Binding-site contacts:
Ligand atom C contacts residue ALA2 of chain 49.E at 4.3 Å (hydrophobic).
Ligand atom O contacts residue VAL4 of chain 49.E at 4.0 Å.
Ligand atom CG2 contacts residue ALA2 of chain 49.E at 3.9 Å (hydrophobic).
Ligand atom N contacts residue ALA2 of chain 49.E at 4.3 Å.
Ligand atom OE1 contacts residue VAL4 of chain 49.E at 3.6 Å (h-bond).
Ligand atom CD contacts residue VAL4 of chain 49.E at 3.8 Å (hydrophobic).
Ligand atom C contacts residue VAL4 of chain 49.E at 3.8 Å (hydrophobic).
Ligand atom CB contacts residue MYR1 of chain 48.H at 4.3 Å.
Ligand atom OG contacts residue GLN3 of chain 49.E at 3.0 Å (h-bond).
Ligand atom CA contacts residue VAL4 of chain 49.E at 4.0 Å (hydrophobic).
Ligand atom CG2 contacts residue SER5 of chain 49.E at 3.1 Å.
Ligand atom N contacts residue VAL4 of chain 49.E at 4.1 Å.
Ligand atom OG contacts residue ALA2 of chain 49.E at 3.9 Å.
Ligand atom CD1 contacts residue VAL4 of chain 49.E at 3.9 Å (hydrophobic).
Ligand atom O contacts residue ALA2 of chain 49.E at 4.0 Å.
Ligand atom CA contacts residue ALA2 of chain 49.E at 3.0 Å (hydrophobic).
Ligand atom CB contacts residue VAL4 of chain 49.E at 4.3 Å (hydrophobic).
Ligand atom CA contacts residue VAL4 of chain 49.E at 3.0 Å (hydrophobic).
Ligand atom N contacts residue VAL4 of chain 49.E at 2.8 Å (h-bond).
Ligand atom OE2 contacts residue VAL4 of chain 49.E at 4.1 Å.
Ligand atom O contacts residue VAL4 of chain 49.E at 3.0 Å (h-bond).
Ligand atom CG contacts residue VAL4 of chain 49.E at 4.2 Å (hydrophobic).
Ligand atom CG2 contacts residue GLN3 of chain 49.E at 3.3 Å.
Ligand atom CG1 contacts residue GLN3 of chain 49.E at 3.1 Å.
Ligand atom CB contacts residue GLN3 of chain 49.E at 3.8 Å.
Ligand atom CG2 contacts residue VAL4 of chain 49.E at 3.8 Å (hydrophobic).
Ligand atom O contacts residue SER5 of chain 49.E at 3.8 Å.
Ligand atom OE1 contacts residue SER5 of chain 49.E at 4.2 Å.
Ligand atom C contacts residue GLN3 of chain 49.E at 4.3 Å.
Ligand atom CA contacts residue ALA2 of chain 49.E at 3.9 Å (hydrophobic).
Ligand atom CG2 contacts residue MYR1 of chain 48.H at 3.7 Å.
Ligand atom C contacts residue VAL4 of chain 49.E at 3.4 Å (hydrophobic).
Ligand atom O contacts residue SER6 of chain 49.E at 4.1 Å.
Ligand atom O contacts residue GLN3 of chain 49.E at 3.4 Å (h-bond).
Ligand atom CB contacts residue ALA2 of chain 49.E at 3.5 Å (hydrophobic).
Ligand atom CB contacts residue VAL4 of chain 49.E at 3.9 Å (hydrophobic).
Ligand atom CB contacts residue GLN3 of chain 49.E at 4.1 Å.
Ligand atom C contacts residue ALA2 of chain 49.E at 3.3 Å (hydrophobic).
Ligand atom N contacts residue ALA2 of chain 49.E at 2.8 Å (h-bond).
Ligand atom OE2 contacts residue ASN25 of chain 49.E at 3.4 Å (h-bond).

Sequence of chain 49.E:
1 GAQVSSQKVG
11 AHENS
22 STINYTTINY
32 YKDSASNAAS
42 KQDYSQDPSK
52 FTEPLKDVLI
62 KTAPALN

This small molecule binds to this protein.
Small molecule (SMILES): CC[C@H](C)[C@H](N)C(=O)N[C@@H](CO)C(=O)N[C@@H](CCC(=O)O)C(=O)N[C@H](C=O)C(C)C